Sequence of chain 1.C:
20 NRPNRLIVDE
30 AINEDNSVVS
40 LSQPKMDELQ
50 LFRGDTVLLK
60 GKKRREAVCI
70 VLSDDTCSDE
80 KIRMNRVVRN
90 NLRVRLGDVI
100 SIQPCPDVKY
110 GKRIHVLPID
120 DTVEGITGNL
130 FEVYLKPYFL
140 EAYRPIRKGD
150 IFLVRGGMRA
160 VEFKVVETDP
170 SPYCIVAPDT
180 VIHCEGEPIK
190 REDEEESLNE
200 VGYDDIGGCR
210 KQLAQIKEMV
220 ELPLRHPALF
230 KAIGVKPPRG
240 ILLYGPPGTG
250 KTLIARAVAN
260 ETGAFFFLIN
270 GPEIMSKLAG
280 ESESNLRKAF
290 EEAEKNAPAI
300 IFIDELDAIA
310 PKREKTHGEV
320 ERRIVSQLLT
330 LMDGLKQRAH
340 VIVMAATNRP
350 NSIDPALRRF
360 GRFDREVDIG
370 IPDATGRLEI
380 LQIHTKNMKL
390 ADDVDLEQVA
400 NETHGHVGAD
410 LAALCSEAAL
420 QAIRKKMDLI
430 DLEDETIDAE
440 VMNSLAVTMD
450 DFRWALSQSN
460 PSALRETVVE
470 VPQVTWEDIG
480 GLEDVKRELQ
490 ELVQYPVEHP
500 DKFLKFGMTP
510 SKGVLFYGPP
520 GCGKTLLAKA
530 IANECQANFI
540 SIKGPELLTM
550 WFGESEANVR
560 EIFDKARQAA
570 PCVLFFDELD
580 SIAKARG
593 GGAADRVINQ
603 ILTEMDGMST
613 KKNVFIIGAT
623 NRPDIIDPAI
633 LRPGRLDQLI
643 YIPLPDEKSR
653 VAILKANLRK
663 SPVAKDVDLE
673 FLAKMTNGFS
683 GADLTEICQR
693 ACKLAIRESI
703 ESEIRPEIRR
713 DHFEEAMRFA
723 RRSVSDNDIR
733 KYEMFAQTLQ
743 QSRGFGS

A small-molecule ligand and the protein it binds are described below.
Small molecule (SMILES): Nc1ncnc2c1ncn2[C@@H]1O[C@H](COP(=O)(O)OP(=O)(O)OP(O)(O)=S)[C@@H](O)[C@H]1O

Binding-site contacts:
Ligand atom N6 contacts residue ILE478 of chain 1.B at 3.5 Å.
Ligand atom N1 contacts residue ILE478 of chain 1.B at 3.5 Å.
Ligand atom PG contacts residue MG1 of chain 1.Q at 3.4 Å.
Ligand atom C2 contacts residue ASP477 of chain 1.B at 3.0 Å.
Ligand atom O1B contacts residue LYS523 of chain 1.B at 3.0 Å (salt-bridge).
Ligand atom O2A contacts residue THR524 of chain 1.B at 3.0 Å (h-bond).
Ligand atom O3A contacts residue LYS523 of chain 1.B at 3.6 Å (salt-bridge).
Ligand atom O1A contacts residue THR524 of chain 1.B at 2.9 Å (h-bond).
Ligand atom O2A contacts residue MG1 of chain 1.Q at 2.1 Å.
Ligand atom O1B contacts residue CYS521 of chain 1.B at 3.5 Å (h-bond).
Ligand atom C8 contacts residue GLY520 of chain 1.B at 3.5 Å.
Ligand atom N7 contacts residue GLY522 of chain 1.B at 3.3 Å (h-bond).
Ligand atom N1 contacts residue ASP477 of chain 1.B at 3.4 Å (salt-bridge).
Ligand atom O1A contacts residue LEU525 of chain 1.B at 3.0 Å (h-bond).
Ligand atom O2' contacts residue THR687 of chain 1.B at 3.2 Å (h-bond).
Ligand atom PG contacts residue ARG745 of chain 1.C at 3.5 Å.
Ligand atom C4 contacts residue LEU525 of chain 1.B at 3.6 Å (hydrophobic).
Ligand atom N6 contacts residue GLY479 of chain 1.B at 3.3 Å (h-bond).
Ligand atom N1 contacts residue GLY479 of chain 1.B at 3.1 Å (h-bond).
Ligand atom O1A contacts residue GLY522 of chain 1.B at 3.0 Å.
Ligand atom PA contacts residue MG1 of chain 1.Q at 3.4 Å.
Ligand atom O3G contacts residue ARG745 of chain 1.C at 3.0 Å (salt-bridge).
Ligand atom C8 contacts residue GLY683 of chain 1.B at 3.5 Å.
Ligand atom C1' contacts residue THR687 of chain 1.B at 3.3 Å.
Ligand atom O3B contacts residue GLY520 of chain 1.B at 2.6 Å (h-bond).
Ligand atom O3A contacts residue GLY522 of chain 1.B at 3.1 Å (h-bond).
Ligand atom PB contacts residue MG1 of chain 1.Q at 3.3 Å.
Ligand atom O4' contacts residue ALA684 of chain 1.B at 3.2 Å.
Ligand atom S1G contacts residue ARG745 of chain 1.C at 2.8 Å (salt-bridge).
Ligand atom O1A contacts residue LYS523 of chain 1.B at 3.2 Å (salt-bridge).
Ligand atom O3A contacts residue GLY520 of chain 1.B at 3.6 Å.
Ligand atom O2B contacts residue THR524 of chain 1.B at 3.1 Å (h-bond).
Ligand atom PG contacts residue GLY520 of chain 1.B at 3.6 Å.
Ligand atom O2G contacts residue MG1 of chain 1.Q at 2.0 Å.
Ligand atom N7 contacts residue CYS521 of chain 1.B at 3.2 Å.
Ligand atom PB contacts residue GLY520 of chain 1.B at 3.6 Å.
Ligand atom O3G contacts residue ASN623 of chain 1.B at 3.3 Å (h-bond).
Ligand atom O3A contacts residue CYS521 of chain 1.B at 3.5 Å (h-bond).
Ligand atom O1B contacts residue GLY522 of chain 1.B at 3.5 Å (h-bond).
Ligand atom O2B contacts residue MG1 of chain 1.Q at 2.0 Å.

Sequence of chain 1.B:
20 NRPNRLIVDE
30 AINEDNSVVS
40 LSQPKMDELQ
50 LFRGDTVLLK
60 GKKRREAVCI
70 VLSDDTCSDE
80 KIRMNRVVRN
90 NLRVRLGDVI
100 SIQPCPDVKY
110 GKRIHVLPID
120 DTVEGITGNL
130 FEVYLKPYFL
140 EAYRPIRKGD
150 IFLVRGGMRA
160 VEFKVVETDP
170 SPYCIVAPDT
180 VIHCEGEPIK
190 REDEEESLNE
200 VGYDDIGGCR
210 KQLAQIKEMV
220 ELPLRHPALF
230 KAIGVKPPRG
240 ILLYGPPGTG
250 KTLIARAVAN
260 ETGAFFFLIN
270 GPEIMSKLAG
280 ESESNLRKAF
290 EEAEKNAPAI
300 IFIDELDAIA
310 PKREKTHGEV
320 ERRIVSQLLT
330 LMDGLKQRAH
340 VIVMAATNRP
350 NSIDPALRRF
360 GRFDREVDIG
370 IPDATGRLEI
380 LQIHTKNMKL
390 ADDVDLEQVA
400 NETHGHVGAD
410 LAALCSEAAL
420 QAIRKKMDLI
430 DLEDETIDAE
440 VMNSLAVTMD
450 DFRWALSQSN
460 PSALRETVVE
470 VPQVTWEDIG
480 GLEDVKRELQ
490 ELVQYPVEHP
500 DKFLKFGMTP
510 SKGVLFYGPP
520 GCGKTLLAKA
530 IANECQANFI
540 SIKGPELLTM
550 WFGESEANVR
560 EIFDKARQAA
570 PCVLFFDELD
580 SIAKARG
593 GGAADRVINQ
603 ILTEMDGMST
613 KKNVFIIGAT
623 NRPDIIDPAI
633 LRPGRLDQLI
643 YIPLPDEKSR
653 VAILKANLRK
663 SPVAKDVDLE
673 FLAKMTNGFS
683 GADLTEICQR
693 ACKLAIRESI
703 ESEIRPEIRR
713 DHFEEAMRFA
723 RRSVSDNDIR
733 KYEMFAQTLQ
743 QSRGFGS